Binding-site contacts:
Ligand atom O6 contacts residue LYS650 of chain 1.A at 4.5 Å.
Ligand atom C7 contacts residue ASN688 of chain 1.A at 3.8 Å.
Ligand atom C6 contacts residue ASP654 of chain 1.A at 3.4 Å.
Ligand atom O6 contacts residue ASP654 of chain 1.A at 2.8 Å (salt-bridge).
Ligand atom C4 contacts residue GLU684 of chain 1.A at 4.3 Å.
Ligand atom O7 contacts residue ASN688 of chain 1.A at 4.0 Å.
Ligand atom O7 contacts residue ASP654 of chain 1.A at 3.5 Å (salt-bridge).
Ligand atom C6 contacts residue LYS650 of chain 1.A at 4.2 Å.
Ligand atom C1 contacts residue ASN688 of chain 1.A at 1.4 Å.
Ligand atom C4 contacts residue ASN688 of chain 1.A at 4.3 Å.
Ligand atom O5 contacts residue ASN688 of chain 1.A at 2.3 Å (h-bond).
Ligand atom C1 contacts residue GLU684 of chain 1.A at 3.5 Å.
Ligand atom C5 contacts residue ASN688 of chain 1.A at 3.7 Å.
Ligand atom C3 contacts residue ASN688 of chain 1.A at 3.9 Å.
Ligand atom O7 contacts residue ASN687 of chain 1.A at 3.5 Å.
Ligand atom C8 contacts residue SER691 of chain 1.A at 4.4 Å.
Ligand atom O5 contacts residue GLU684 of chain 1.A at 3.6 Å (salt-bridge).
Ligand atom O7 contacts residue GLU684 of chain 1.A at 4.3 Å.
Ligand atom C2 contacts residue ASN688 of chain 1.A at 2.5 Å.
Ligand atom N2 contacts residue ASN688 of chain 1.A at 3.0 Å (h-bond).
Ligand atom C2 contacts residue GLU684 of chain 1.A at 3.9 Å.
Ligand atom C6 contacts residue GLU684 of chain 1.A at 3.7 Å.
Ligand atom C5 contacts residue GLU684 of chain 1.A at 3.4 Å.

This protein binds this small molecule.
Small molecule (SMILES): CC(=O)N[C@H]1[C@H](O[C@H]2[C@H](O)[C@@H](NC(C)=O)CO[C@@H]2CO)O[C@H](CO)[C@@H](O[C@@H]2O[C@H](CO)[C@@H](O)[C@H](O)[C@H]2NC(C)=O)[C@@H]1O

Sequence of chain 1.A:
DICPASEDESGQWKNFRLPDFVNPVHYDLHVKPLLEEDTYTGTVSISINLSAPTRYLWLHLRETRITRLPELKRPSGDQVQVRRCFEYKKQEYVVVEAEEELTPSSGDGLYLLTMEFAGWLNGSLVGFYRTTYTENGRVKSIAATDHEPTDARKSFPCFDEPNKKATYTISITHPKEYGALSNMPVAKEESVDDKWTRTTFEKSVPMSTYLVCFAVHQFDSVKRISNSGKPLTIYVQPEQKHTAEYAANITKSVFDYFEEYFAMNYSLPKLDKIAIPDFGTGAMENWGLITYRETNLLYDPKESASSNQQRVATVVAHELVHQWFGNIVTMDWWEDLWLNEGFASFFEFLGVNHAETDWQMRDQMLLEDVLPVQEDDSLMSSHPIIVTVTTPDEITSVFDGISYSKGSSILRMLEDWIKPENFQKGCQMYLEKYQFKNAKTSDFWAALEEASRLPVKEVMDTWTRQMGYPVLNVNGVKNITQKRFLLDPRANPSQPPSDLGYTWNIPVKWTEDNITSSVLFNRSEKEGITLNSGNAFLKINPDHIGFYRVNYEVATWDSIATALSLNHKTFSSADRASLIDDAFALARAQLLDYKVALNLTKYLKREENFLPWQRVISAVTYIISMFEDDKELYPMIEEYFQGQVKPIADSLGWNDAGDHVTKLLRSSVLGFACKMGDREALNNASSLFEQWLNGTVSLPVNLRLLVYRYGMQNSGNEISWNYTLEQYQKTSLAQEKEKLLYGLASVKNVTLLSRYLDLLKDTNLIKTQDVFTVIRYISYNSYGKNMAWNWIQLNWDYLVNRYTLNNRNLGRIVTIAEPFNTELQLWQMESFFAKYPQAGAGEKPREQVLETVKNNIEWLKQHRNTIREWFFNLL